A small-molecule ligand and the protein it binds are described below.
Small molecule (SMILES): CC(=O)N[C@@H]1[C@@H](O[C@H]2O[C@@H](C)[C@@H](O)[C@@H](O)[C@@H]2O)[C@H](O[C@@H]2O[C@H](CO)[C@H](O)[C@H](O[C@]3(C(=O)O)C[C@H](O)[C@@H](NC(C)=O)[C@H]([C@H](O)[C@H](O)CO)O3)[C@H]2O)[C@@H](CO)O[C@H]1O

Binding-site contacts:
Ligand atom O4 contacts residue GLN225 of chain 2.A at 3.1 Å (h-bond).
Ligand atom O4 contacts residue GLY224 of chain 2.A at 2.6 Å (h-bond).
Ligand atom C8 contacts residue TYR97 of chain 2.A at 3.8 Å (hydrophobic).
Ligand atom O9 contacts residue GLY227 of chain 2.A at 3.9 Å.
Ligand atom C2 contacts residue GLN225 of chain 2.A at 3.8 Å.
Ligand atom O1A contacts residue GLN225 of chain 2.A at 3.2 Å (h-bond).
Ligand atom C6 contacts residue GLY224 of chain 2.A at 3.7 Å.
Ligand atom O9 contacts residue TYR97 of chain 2.A at 2.9 Å (h-bond).
Ligand atom O4 contacts residue ARG134 of chain 2.A at 3.4 Å (salt-bridge).
Ligand atom C5 contacts residue ARG134 of chain 2.A at 3.9 Å.
Ligand atom O9 contacts residue HIS182 of chain 2.A at 3.0 Å (h-bond).
Ligand atom C1 contacts residue GLN225 of chain 2.A at 3.2 Å.
Ligand atom C9 contacts residue TRP152 of chain 2.A at 3.8 Å (hydrophobic).
Ligand atom C4 contacts residue GLY224 of chain 2.A at 3.1 Å.
Ligand atom O1B contacts residue SER135 of chain 2.A at 2.8 Å (h-bond).
Ligand atom C9 contacts residue TYR97 of chain 2.A at 3.3 Å (hydrophobic).
Ligand atom C8 contacts residue GLU189 of chain 2.A at 3.8 Å.
Ligand atom C6 contacts residue GLU189 of chain 2.A at 3.7 Å.
Ligand atom O10 contacts residue TRP152 of chain 2.A at 3.8 Å.
Ligand atom C1 contacts residue SER135 of chain 2.A at 3.7 Å.
Ligand atom O10 contacts residue GLY133 of chain 2.A at 3.8 Å.
Ligand atom N5 contacts residue TRP152 of chain 2.A at 3.9 Å.
Ligand atom O1B contacts residue GLY136 of chain 2.A at 3.6 Å.
Ligand atom C4 contacts residue ARG134 of chain 2.A at 3.5 Å.
Ligand atom N5 contacts residue ARG134 of chain 2.A at 3.1 Å (salt-bridge).
Ligand atom O6 contacts residue GLN225 of chain 2.A at 3.9 Å.
Ligand atom O3 contacts residue GLN225 of chain 2.A at 3.0 Å (h-bond).
Ligand atom O8 contacts residue GLN225 of chain 2.A at 2.7 Å (h-bond).
Ligand atom C8 contacts residue GLN225 of chain 2.A at 3.6 Å.
Ligand atom O1B contacts residue GLN225 of chain 2.A at 3.5 Å.
Ligand atom O7 contacts residue LEU193 of chain 2.A at 3.2 Å.
Ligand atom C9 contacts residue HIS182 of chain 2.A at 3.2 Å.
Ligand atom C1 contacts residue GLY136 of chain 2.A at 3.6 Å.
Ligand atom O10 contacts residue ARG134 of chain 2.A at 3.8 Å.
Ligand atom O9 contacts residue GLU189 of chain 2.A at 2.8 Å (salt-bridge).
Ligand atom C7 contacts residue TRP152 of chain 2.A at 3.5 Å (hydrophobic).
Ligand atom O8 contacts residue TYR97 of chain 2.A at 3.1 Å (h-bond).
Ligand atom C11 contacts residue LEU193 of chain 2.A at 3.3 Å (hydrophobic).
Ligand atom O1A contacts residue GLY136 of chain 2.A at 3.0 Å (h-bond).
Ligand atom C9 contacts residue GLU189 of chain 2.A at 3.4 Å.

Sequence of chain 2.A:
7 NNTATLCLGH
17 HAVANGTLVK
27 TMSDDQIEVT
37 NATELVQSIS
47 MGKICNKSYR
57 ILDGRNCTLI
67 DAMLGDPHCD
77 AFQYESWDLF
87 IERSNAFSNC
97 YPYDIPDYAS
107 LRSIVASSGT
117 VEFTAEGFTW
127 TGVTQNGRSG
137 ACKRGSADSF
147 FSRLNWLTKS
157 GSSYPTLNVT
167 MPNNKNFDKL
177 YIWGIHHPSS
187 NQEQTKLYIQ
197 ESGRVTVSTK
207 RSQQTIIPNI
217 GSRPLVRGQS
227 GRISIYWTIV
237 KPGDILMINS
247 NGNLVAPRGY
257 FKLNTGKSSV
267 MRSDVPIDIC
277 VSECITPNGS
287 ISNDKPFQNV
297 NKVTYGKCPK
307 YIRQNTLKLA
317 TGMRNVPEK